Binding-site contacts:
Ligand atom C6 contacts residue TRP340 of chain 1.A at 3.5 Å (hydrophobic).
Ligand atom O5 contacts residue TRP340 of chain 1.A at 4.0 Å.
Ligand atom C4 contacts residue TRP340 of chain 1.A at 3.7 Å (hydrophobic).
Ligand atom O4 contacts residue TRP340 of chain 1.A at 4.0 Å.
Ligand atom O3 contacts residue TRP340 of chain 1.A at 4.0 Å.
Ligand atom O4 contacts residue ARG344 of chain 1.A at 4.0 Å.
Ligand atom O3 contacts residue ARG66 of chain 1.A at 3.5 Å (salt-bridge).
Ligand atom O3 contacts residue MET330 of chain 1.A at 3.9 Å.
Ligand atom C1 contacts residue TYR155 of chain 1.A at 3.5 Å (hydrophobic).
Ligand atom C3 contacts residue TRP340 of chain 1.A at 4.2 Å (hydrophobic).
Ligand atom C6 contacts residue PHE156 of chain 1.A at 3.8 Å (hydrophobic).
Ligand atom O2 contacts residue ASP65 of chain 1.A at 2.7 Å (salt-bridge).
Ligand atom O3 contacts residue ASP65 of chain 1.A at 2.8 Å (salt-bridge).
Ligand atom C2 contacts residue TRP230 of chain 1.A at 3.7 Å (hydrophobic).
Ligand atom O6 contacts residue PRO154 of chain 1.A at 3.3 Å.
Ligand atom C5 contacts residue TYR155 of chain 1.A at 4.0 Å (hydrophobic).
Ligand atom C3 contacts residue ASP65 of chain 1.A at 3.6 Å.
Ligand atom O4 contacts residue ARG66 of chain 1.A at 4.0 Å.
Ligand atom O4 contacts residue TYR155 of chain 1.A at 4.2 Å.
Ligand atom O2 contacts residue TRP230 of chain 1.A at 3.6 Å.
Ligand atom C6 contacts residue GLU153 of chain 1.A at 3.2 Å.
Ligand atom O2 contacts residue MET330 of chain 1.A at 3.4 Å.
Ligand atom C1 contacts residue TRP230 of chain 1.A at 3.5 Å (hydrophobic).
Ligand atom C6 contacts residue PRO154 of chain 1.A at 4.0 Å (hydrophobic).
Ligand atom O5 contacts residue TRP230 of chain 1.A at 3.7 Å.
Ligand atom O5 contacts residue TYR155 of chain 1.A at 3.2 Å.
Ligand atom C5 contacts residue GLU153 of chain 1.A at 3.9 Å.
Ligand atom O6 contacts residue PHE156 of chain 1.A at 3.8 Å.
Ligand atom C2 contacts residue MET330 of chain 1.A at 3.9 Å (hydrophobic).
Ligand atom O6 contacts residue GLU153 of chain 1.A at 2.5 Å (salt-bridge).
Ligand atom O3 contacts residue GLU111 of chain 1.A at 3.8 Å.
Ligand atom O2 contacts residue GLU111 of chain 1.A at 2.6 Å (salt-bridge).
Ligand atom O3 contacts residue ALA63 of chain 1.A at 3.5 Å.
Ligand atom O6 contacts residue TYR155 of chain 1.A at 3.1 Å (h-bond).
Ligand atom O3 contacts residue TYR155 of chain 1.A at 4.1 Å.
Ligand atom O2 contacts residue ALA63 of chain 1.A at 3.4 Å.
Ligand atom C4 contacts residue TYR155 of chain 1.A at 3.9 Å (hydrophobic).
Ligand atom C6 contacts residue TYR155 of chain 1.A at 3.7 Å (hydrophobic).
Ligand atom C2 contacts residue ASP65 of chain 1.A at 3.4 Å.
Ligand atom C2 contacts residue GLU111 of chain 1.A at 3.5 Å.

Sequence of chain 1.A:
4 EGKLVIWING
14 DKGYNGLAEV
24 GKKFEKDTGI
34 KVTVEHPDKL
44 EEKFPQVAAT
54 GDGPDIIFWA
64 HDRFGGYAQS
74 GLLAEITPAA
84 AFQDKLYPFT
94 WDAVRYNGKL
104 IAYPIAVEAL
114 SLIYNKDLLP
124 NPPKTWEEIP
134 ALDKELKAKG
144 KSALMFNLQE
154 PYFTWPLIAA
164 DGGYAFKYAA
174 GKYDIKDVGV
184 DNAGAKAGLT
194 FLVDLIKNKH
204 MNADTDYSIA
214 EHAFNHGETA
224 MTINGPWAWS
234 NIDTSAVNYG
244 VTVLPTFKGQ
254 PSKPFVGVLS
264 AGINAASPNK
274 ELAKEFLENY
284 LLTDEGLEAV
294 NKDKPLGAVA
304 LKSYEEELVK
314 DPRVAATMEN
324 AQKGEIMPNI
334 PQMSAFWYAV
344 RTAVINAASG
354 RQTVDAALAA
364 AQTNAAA

The small molecule below binds the protein below.
Small molecule (SMILES): OC[C@H]1O[C@H](O[C@H]2[C@H](O)[C@@H](O)[C@@H](O)O[C@@H]2CO)[C@H](O)[C@@H](O)[C@@H]1O